Sequence of chain 1.A:
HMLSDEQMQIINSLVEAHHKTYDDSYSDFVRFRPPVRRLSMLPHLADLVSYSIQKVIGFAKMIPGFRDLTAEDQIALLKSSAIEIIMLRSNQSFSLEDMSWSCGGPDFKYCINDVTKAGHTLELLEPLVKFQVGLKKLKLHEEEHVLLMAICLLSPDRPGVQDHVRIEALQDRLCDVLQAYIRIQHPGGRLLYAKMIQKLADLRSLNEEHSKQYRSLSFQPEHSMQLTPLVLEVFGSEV

A small-molecule ligand and the protein it binds are described below.
Small molecule (SMILES): C=C1/C(=C\C=C(/CCC)c2cccc(CCCCCC(C)(C)O)c2)C[C@@H](O)C[C@@H]1O

Binding-site contacts:
Ligand atom C13 contacts residue HIS180 of chain 1.A at 3.5 Å.
Ligand atom C34 contacts residue SER153 of chain 1.A at 3.8 Å.
Ligand atom C6 contacts residue VAL175 of chain 1.A at 3.9 Å (hydrophobic).
Ligand atom O33 contacts residue TYR22 of chain 1.A at 3.0 Å (h-bond).
Ligand atom C5 contacts residue LEU105 of chain 1.A at 3.8 Å (hydrophobic).
Ligand atom C24 contacts residue SER150 of chain 1.A at 3.5 Å.
Ligand atom C25 contacts residue SER150 of chain 1.A at 3.6 Å.
Ligand atom C5 contacts residue LEU108 of chain 1.A at 3.7 Å (hydrophobic).
Ligand atom C11 contacts residue LEU277 of chain 1.A at 3.7 Å (hydrophobic).
Ligand atom C7 contacts residue TRP161 of chain 1.A at 3.4 Å (hydrophobic).
Ligand atom C32 contacts residue TYR22 of chain 1.A at 3.7 Å (hydrophobic).
Ligand atom C32 contacts residue SER153 of chain 1.A at 3.6 Å.
Ligand atom C28 contacts residue SER112 of chain 1.A at 3.0 Å.
Ligand atom O9 contacts residue HIS270 of chain 1.A at 2.9 Å (h-bond).
Ligand atom C15 contacts residue HIS270 of chain 1.A at 3.6 Å.
Ligand atom C29 contacts residue SER112 of chain 1.A at 3.9 Å.
Ligand atom C17 contacts residue LEU188 of chain 1.A at 3.9 Å (hydrophobic).
Ligand atom C10 contacts residue HIS180 of chain 1.A at 3.6 Å.
Ligand atom C29 contacts residue ARG149 of chain 1.A at 4.0 Å.
Ligand atom O30 contacts residue ARG149 of chain 1.A at 2.8 Å (salt-bridge).
Ligand atom C21 contacts residue MET147 of chain 1.A at 3.6 Å (hydrophobic).
Ligand atom C6 contacts residue TRP161 of chain 1.A at 3.8 Å (hydrophobic).
Ligand atom C27 contacts residue SER112 of chain 1.A at 3.8 Å.
Ligand atom O9 contacts residue HIS180 of chain 1.A at 2.8 Å (h-bond).
Ligand atom C28 contacts residue ILE146 of chain 1.A at 3.5 Å (hydrophobic).
Ligand atom O33 contacts residue SER153 of chain 1.A at 2.8 Å (h-bond).
Ligand atom C34 contacts residue CYS163 of chain 1.A at 3.6 Å (hydrophobic).
Ligand atom O30 contacts residue SER112 of chain 1.A at 3.0 Å (h-bond).
Ligand atom C11 contacts residue LEU102 of chain 1.A at 3.8 Å (hydrophobic).
Ligand atom C16 contacts residue HIS180 of chain 1.A at 3.7 Å.
Ligand atom C16 contacts residue VAL175 of chain 1.A at 3.7 Å (hydrophobic).
Ligand atom C21 contacts residue ILE146 of chain 1.A at 3.7 Å (hydrophobic).
Ligand atom C22 contacts residue ILE146 of chain 1.A at 3.6 Å (hydrophobic).
Ligand atom C26 contacts residue SER150 of chain 1.A at 3.8 Å.
Ligand atom C15 contacts residue HIS180 of chain 1.A at 3.5 Å.
Ligand atom C17 contacts residue VAL175 of chain 1.A at 3.9 Å (hydrophobic).
Ligand atom C5 contacts residue TYR170 of chain 1.A at 3.6 Å (hydrophobic).
Ligand atom C14 contacts residue VAL109 of chain 1.A at 3.5 Å (hydrophobic).
Ligand atom C32 contacts residue TYR26 of chain 1.A at 3.8 Å (hydrophobic).
Ligand atom O33 contacts residue SER150 of chain 1.A at 3.4 Å.